Binding-site contacts:
Ligand atom CA contacts residue GLY98 of chain 1.A at 3.5 Å.
Ligand atom O contacts residue ILE41 of chain 1.A at 3.4 Å (h-bond).
Ligand atom O contacts residue ASP94 of chain 1.A at 3.6 Å (salt-bridge).
Ligand atom CA contacts residue ASP94 of chain 1.A at 3.0 Å.
Ligand atom O contacts residue VAL43 of chain 1.A at 2.9 Å (h-bond).
Ligand atom ND2 contacts residue ASP92 of chain 1.A at 3.1 Å (salt-bridge).
Ligand atom CB contacts residue ASP94 of chain 1.A at 2.9 Å.
Ligand atom CG contacts residue ASP92 of chain 1.A at 3.5 Å.
Ligand atom O contacts residue THR44 of chain 1.A at 3.1 Å.
Ligand atom O contacts residue THR42 of chain 1.A at 3.2 Å.
Ligand atom CB contacts residue ASP40 of chain 1.A at 3.5 Å.
Ligand atom O contacts residue THR99 of chain 1.A at 3.2 Å.
Ligand atom CA contacts residue ILE41 of chain 1.A at 3.4 Å (hydrophobic).
Ligand atom N contacts residue THR100 of chain 1.A at 2.9 Å (h-bond).
Ligand atom O contacts residue ASP40 of chain 1.A at 3.2 Å.
Ligand atom CB contacts residue GLN38 of chain 1.A at 3.6 Å.
Ligand atom OD1 contacts residue ASP92 of chain 1.A at 2.6 Å (salt-bridge).
Ligand atom O contacts residue GLY98 of chain 1.A at 3.4 Å (h-bond).
Ligand atom O contacts residue PHE102 of chain 1.A at 3.0 Å (h-bond).
Ligand atom CG1 contacts residue PHE102 of chain 1.A at 3.5 Å (hydrophobic).
Ligand atom N contacts residue ASP40 of chain 1.A at 2.8 Å (salt-bridge).
Ligand atom CB contacts residue THR100 of chain 1.A at 3.6 Å.
Ligand atom N contacts residue GLY98 of chain 1.A at 2.8 Å (h-bond).
Ligand atom N contacts residue ILE41 of chain 1.A at 3.0 Å (h-bond).
Ligand atom CA contacts residue ASP40 of chain 1.A at 3.6 Å.
Ligand atom N contacts residue ASP94 of chain 1.A at 3.4 Å (salt-bridge).
Ligand atom C contacts residue THR100 of chain 1.A at 3.5 Å.
Ligand atom CA contacts residue THR100 of chain 1.A at 3.2 Å.
Ligand atom O contacts residue VAL43 of chain 1.A at 3.3 Å (h-bond).
Ligand atom CG2 contacts residue ASP92 of chain 1.A at 3.5 Å.
Ligand atom N contacts residue PHE102 of chain 1.A at 3.1 Å (h-bond).
Ligand atom ND2 contacts residue THR96 of chain 1.A at 3.0 Å (h-bond).
Ligand atom CD contacts residue PHE102 of chain 1.A at 3.5 Å (hydrophobic).
Ligand atom O contacts residue LYS101 of chain 1.A at 3.5 Å.
Ligand atom CG1 contacts residue THR99 of chain 1.A at 3.6 Å.
Ligand atom CB contacts residue ASP94 of chain 1.A at 3.3 Å.
Ligand atom ND2 contacts residue ILE75 of chain 1.A at 3.0 Å (h-bond).
Ligand atom CB contacts residue THR96 of chain 1.A at 3.3 Å.
Ligand atom O contacts residue THR100 of chain 1.A at 2.9 Å (h-bond).
Ligand atom N contacts residue VAL43 of chain 1.A at 2.9 Å (h-bond).

Sequence of chain 1.A:
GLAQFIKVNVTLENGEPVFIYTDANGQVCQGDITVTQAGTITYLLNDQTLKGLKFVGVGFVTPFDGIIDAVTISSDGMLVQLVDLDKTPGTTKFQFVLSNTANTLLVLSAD

This small molecule binds to this protein.
Small molecule (SMILES): CC[C@H](C)[C@H](NC(=O)[C@H](CCC(N)=O)NC(=O)[C@@H]1CCCN1)C(=O)N[C@H](C(=O)N[C@@H](CC(N)=O)C(=O)N[C@@H](CCCN=C(N)N)C(=O)N1CCC[C@H]1C=O)[C@@H](C)CC